Binding-site contacts:
Ligand atom C2 contacts residue ASN186 of chain 1.J at 2.4 Å.
Ligand atom O7 contacts residue ASP35 of chain 1.I at 4.2 Å.
Ligand atom O7 contacts residue ASN186 of chain 1.J at 3.7 Å.
Ligand atom C7 contacts residue TYR165 of chain 1.J at 3.6 Å (hydrophobic).
Ligand atom O7 contacts residue SER110 of chain 1.J at 4.3 Å.
Ligand atom C2 contacts residue SER110 of chain 1.J at 4.2 Å.
Ligand atom O6 contacts residue THR188 of chain 1.J at 4.5 Å.
Ligand atom C3 contacts residue ASN186 of chain 1.J at 3.7 Å.
Ligand atom C4 contacts residue ASN186 of chain 1.J at 4.2 Å.
Ligand atom C1 contacts residue THR188 of chain 1.J at 4.2 Å.
Ligand atom C7 contacts residue VAL108 of chain 1.J at 3.9 Å (hydrophobic).
Ligand atom N2 contacts residue ASN186 of chain 1.J at 2.9 Å (h-bond).
Ligand atom C7 contacts residue ASN186 of chain 1.J at 3.5 Å.
Ligand atom C6 contacts residue THR188 of chain 1.J at 3.6 Å.
Ligand atom C3 contacts residue TYR165 of chain 1.J at 4.4 Å (hydrophobic).
Ligand atom C8 contacts residue VAL108 of chain 1.J at 4.0 Å (hydrophobic).
Ligand atom N2 contacts residue TYR165 of chain 1.J at 2.9 Å (h-bond).
Ligand atom C8 contacts residue THR188 of chain 1.J at 4.2 Å.
Ligand atom C1 contacts residue TYR165 of chain 1.J at 3.9 Å (hydrophobic).
Ligand atom C1 contacts residue ASN186 of chain 1.J at 1.4 Å.
Ligand atom O7 contacts residue VAL108 of chain 1.J at 3.5 Å.
Ligand atom C2 contacts residue TYR165 of chain 1.J at 3.9 Å (hydrophobic).
Ligand atom C5 contacts residue ASN186 of chain 1.J at 3.6 Å.
Ligand atom C1 contacts residue SER110 of chain 1.J at 3.7 Å.
Ligand atom O5 contacts residue ASN186 of chain 1.J at 2.3 Å (h-bond).
Ligand atom O5 contacts residue THR188 of chain 1.J at 3.5 Å (h-bond).
Ligand atom C8 contacts residue TYR165 of chain 1.J at 3.4 Å (hydrophobic).
Ligand atom O5 contacts residue SER110 of chain 1.J at 3.6 Å.
Ligand atom C5 contacts residue THR188 of chain 1.J at 3.8 Å.
Ligand atom C8 contacts residue GLU105 of chain 1.J at 3.8 Å.

Sequence of chain 1.J:
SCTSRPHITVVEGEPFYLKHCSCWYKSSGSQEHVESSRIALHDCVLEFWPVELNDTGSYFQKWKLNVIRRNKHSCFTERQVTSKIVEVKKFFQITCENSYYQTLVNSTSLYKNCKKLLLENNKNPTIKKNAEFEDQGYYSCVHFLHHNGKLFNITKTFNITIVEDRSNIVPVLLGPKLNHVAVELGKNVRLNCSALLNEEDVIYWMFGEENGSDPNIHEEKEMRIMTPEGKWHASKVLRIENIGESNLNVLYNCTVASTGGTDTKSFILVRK

This protein binds this small molecule.
Small molecule (SMILES): CC(=O)N[C@H]1[C@H](O[C@H]2[C@H](O)[C@@H](NC(C)=O)CO[C@@H]2CO)O[C@H](CO)[C@@H](O[C@@H]2O[C@H](CO)[C@@H](O)[C@H](O)[C@@H]2O)[C@@H]1O

Sequence of chain 1.I:
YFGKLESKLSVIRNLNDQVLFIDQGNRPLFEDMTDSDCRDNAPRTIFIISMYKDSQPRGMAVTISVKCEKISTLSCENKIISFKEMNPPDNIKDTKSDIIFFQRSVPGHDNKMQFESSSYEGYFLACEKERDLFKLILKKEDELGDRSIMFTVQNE